Binding-site contacts:
Ligand atom C5 contacts residue PHE261 of chain 1.B at 3.9 Å (hydrophobic).
Ligand atom C30 contacts residue ASP162 of chain 1.B at 3.5 Å.
Ligand atom C30 contacts residue ILE166 of chain 1.B at 3.9 Å (hydrophobic).
Ligand atom C27 contacts residue PHE180 of chain 1.B at 3.9 Å (hydrophobic).
Ligand atom C6 contacts residue PHE261 of chain 1.B at 4.1 Å (hydrophobic).
Ligand atom C8 contacts residue TRP156 of chain 1.B at 3.8 Å (hydrophobic).
Ligand atom C21 contacts residue LYS189 of chain 1.B at 3.9 Å.
Ligand atom C31 contacts residue ILE163 of chain 1.B at 4.0 Å (hydrophobic).
Ligand atom N7 contacts residue TRP156 of chain 1.B at 4.0 Å.
Ligand atom C10 contacts residue ASP162 of chain 1.B at 3.6 Å.
Ligand atom C5 contacts residue TRP156 of chain 1.B at 3.6 Å (hydrophobic).
Ligand atom O25 contacts residue PHE261 of chain 1.B at 4.0 Å.
Ligand atom C32 contacts residue TRP156 of chain 1.B at 3.8 Å (hydrophobic).
Ligand atom N4 contacts residue TRP156 of chain 1.B at 3.3 Å.
Ligand atom C6 contacts residue TRP156 of chain 1.B at 3.8 Å (hydrophobic).
Ligand atom C22 contacts residue PHE261 of chain 1.B at 3.9 Å (hydrophobic).
Ligand atom N1 contacts residue TRP156 of chain 1.B at 4.0 Å.
Ligand atom O25 contacts residue GLU144 of chain 1.B at 3.8 Å.
Ligand atom C24 contacts residue TRP156 of chain 1.B at 3.9 Å (hydrophobic).
Ligand atom C26 contacts residue PHE180 of chain 1.B at 3.7 Å (hydrophobic).
Ligand atom N4 contacts residue PHE262 of chain 1.B at 4.0 Å.
Ligand atom C9 contacts residue ASP162 of chain 1.B at 3.9 Å.
Ligand atom C31 contacts residue TRP156 of chain 1.B at 4.0 Å (hydrophobic).
Ligand atom C21 contacts residue PHE261 of chain 1.B at 4.1 Å (hydrophobic).
Ligand atom C28 contacts residue PHE180 of chain 1.B at 4.0 Å (hydrophobic).
Ligand atom O17 contacts residue MET174 of chain 1.B at 3.7 Å.
Ligand atom N1 contacts residue ASP162 of chain 1.B at 3.0 Å (salt-bridge).
Ligand atom C5 contacts residue PHE262 of chain 1.B at 3.7 Å (hydrophobic).
Ligand atom O25 contacts residue HIS285 of chain 1.B at 2.9 Å (h-bond).
Ligand atom C2 contacts residue ASP162 of chain 1.B at 3.7 Å.
Ligand atom C15 contacts residue LEU165 of chain 1.B at 3.7 Å (hydrophobic).
Ligand atom C23 contacts residue PHE261 of chain 1.B at 3.6 Å (hydrophobic).
Ligand atom C16 contacts residue ASP162 of chain 1.B at 3.7 Å.
Ligand atom C29 contacts residue ASP162 of chain 1.B at 3.5 Å.
Ligand atom C13 contacts residue PHE180 of chain 1.B at 3.6 Å (hydrophobic).
Ligand atom C24 contacts residue PHE261 of chain 1.B at 3.7 Å (hydrophobic).
Ligand atom C32 contacts residue PHE181 of chain 1.B at 3.9 Å (hydrophobic).
Ligand atom C20 contacts residue LYS189 of chain 1.B at 3.9 Å.
Ligand atom C9 contacts residue TRP156 of chain 1.B at 3.5 Å (hydrophobic).
Ligand atom C19 contacts residue PHE261 of chain 1.B at 3.7 Å (hydrophobic).

A protein and the small-molecule ligand that binds it are described below.
Small molecule (SMILES): O=C(Cc1ccc(O)cc1)Nc1ncc(-c2ccc(O)cc2)nc1Cc1ccccc1

Sequence of chain 1.B:
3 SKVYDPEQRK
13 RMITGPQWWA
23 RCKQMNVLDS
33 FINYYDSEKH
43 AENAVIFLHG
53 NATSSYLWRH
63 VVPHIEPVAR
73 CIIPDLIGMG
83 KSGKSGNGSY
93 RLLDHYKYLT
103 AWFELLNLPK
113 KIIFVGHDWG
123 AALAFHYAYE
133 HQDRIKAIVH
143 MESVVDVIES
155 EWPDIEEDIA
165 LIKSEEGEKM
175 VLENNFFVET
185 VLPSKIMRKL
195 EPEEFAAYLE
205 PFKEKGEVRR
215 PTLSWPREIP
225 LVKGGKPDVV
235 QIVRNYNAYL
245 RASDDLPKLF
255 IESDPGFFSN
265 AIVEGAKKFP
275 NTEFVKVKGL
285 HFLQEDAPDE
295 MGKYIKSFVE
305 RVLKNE